Sequence of chain 1.A:
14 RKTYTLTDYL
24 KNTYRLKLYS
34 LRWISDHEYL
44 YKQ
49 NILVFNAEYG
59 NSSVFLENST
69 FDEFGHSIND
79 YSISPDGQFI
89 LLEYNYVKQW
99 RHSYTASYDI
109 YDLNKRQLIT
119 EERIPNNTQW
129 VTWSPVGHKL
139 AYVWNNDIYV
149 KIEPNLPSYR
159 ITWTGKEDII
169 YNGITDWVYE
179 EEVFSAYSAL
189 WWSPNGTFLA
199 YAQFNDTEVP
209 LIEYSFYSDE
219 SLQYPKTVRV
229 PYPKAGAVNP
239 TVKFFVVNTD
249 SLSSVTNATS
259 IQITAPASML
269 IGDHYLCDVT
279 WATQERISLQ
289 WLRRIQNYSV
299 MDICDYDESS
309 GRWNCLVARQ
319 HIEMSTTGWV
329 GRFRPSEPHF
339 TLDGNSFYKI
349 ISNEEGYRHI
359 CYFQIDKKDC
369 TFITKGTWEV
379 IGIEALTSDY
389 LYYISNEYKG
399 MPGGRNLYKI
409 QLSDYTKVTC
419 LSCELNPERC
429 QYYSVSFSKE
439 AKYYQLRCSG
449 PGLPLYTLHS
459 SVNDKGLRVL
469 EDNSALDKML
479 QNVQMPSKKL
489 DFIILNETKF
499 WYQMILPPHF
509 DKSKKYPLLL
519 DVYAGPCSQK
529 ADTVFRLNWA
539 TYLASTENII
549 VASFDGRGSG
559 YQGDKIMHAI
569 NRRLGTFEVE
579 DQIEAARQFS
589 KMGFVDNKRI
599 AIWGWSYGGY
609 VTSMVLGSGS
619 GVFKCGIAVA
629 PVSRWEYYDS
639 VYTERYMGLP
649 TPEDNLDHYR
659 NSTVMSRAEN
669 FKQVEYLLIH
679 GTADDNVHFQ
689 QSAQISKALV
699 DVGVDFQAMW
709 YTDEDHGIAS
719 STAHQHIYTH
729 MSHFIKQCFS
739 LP

Binding-site contacts:
Ligand atom O5 contacts residue ASN295 of chain 1.A at 2.4 Å (h-bond).
Ligand atom C8 contacts residue MET322 of chain 1.A at 3.8 Å (hydrophobic).
Ligand atom C4 contacts residue ASN295 of chain 1.A at 4.1 Å.
Ligand atom C1 contacts residue ASN295 of chain 1.A at 1.4 Å.
Ligand atom O7 contacts residue THR324 of chain 1.A at 3.6 Å.
Ligand atom C7 contacts residue SER323 of chain 1.A at 3.7 Å.
Ligand atom O7 contacts residue SER323 of chain 1.A at 3.1 Å (h-bond).
Ligand atom O6 contacts residue ARG570 of chain 1.A at 3.4 Å (salt-bridge).
Ligand atom C3 contacts residue ASN295 of chain 1.A at 3.7 Å.
Ligand atom C5 contacts residue ILE293 of chain 1.A at 4.3 Å (hydrophobic).
Ligand atom O7 contacts residue ASN295 of chain 1.A at 3.7 Å.
Ligand atom C8 contacts residue SER323 of chain 1.A at 4.1 Å.
Ligand atom C7 contacts residue ASN295 of chain 1.A at 3.5 Å.
Ligand atom C1 contacts residue ILE293 of chain 1.A at 3.9 Å (hydrophobic).
Ligand atom C5 contacts residue ASN295 of chain 1.A at 3.6 Å.
Ligand atom C8 contacts residue ASN295 of chain 1.A at 4.5 Å.
Ligand atom O5 contacts residue ILE293 of chain 1.A at 3.7 Å.
Ligand atom C6 contacts residue ARG570 of chain 1.A at 3.9 Å.
Ligand atom C2 contacts residue ASN295 of chain 1.A at 2.4 Å.
Ligand atom N2 contacts residue ASN295 of chain 1.A at 2.8 Å (h-bond).

The small molecule below binds the protein below.
Small molecule (SMILES): CC(=O)N[C@@H]1[C@@H](O)[C@H](O)[C@@H](CO)O[C@H]1O